Binding-site contacts:
Ligand atom C1 contacts residue TYR412 of chain 1.A at 4.1 Å (hydrophobic).
Ligand atom O4 contacts residue ARG391 of chain 1.A at 4.2 Å.
Ligand atom O5 contacts residue ASN447 of chain 1.A at 2.3 Å (h-bond).
Ligand atom N2 contacts residue ASN447 of chain 1.A at 2.8 Å (h-bond).
Ligand atom C2 contacts residue ASN447 of chain 1.A at 2.5 Å.
Ligand atom C2 contacts residue GLU413 of chain 1.A at 4.4 Å.
Ligand atom C5 contacts residue TYR412 of chain 1.A at 4.3 Å (hydrophobic).
Ligand atom C3 contacts residue GLU413 of chain 1.A at 3.4 Å.
Ligand atom O3 contacts residue GLU413 of chain 1.A at 4.1 Å.
Ligand atom O4 contacts residue GLU413 of chain 1.A at 2.8 Å (salt-bridge).
Ligand atom C1 contacts residue ASN447 of chain 1.A at 1.4 Å.
Ligand atom C7 contacts residue ASN447 of chain 1.A at 3.5 Å.
Ligand atom C8 contacts residue SER446 of chain 1.A at 3.5 Å.
Ligand atom O7 contacts residue GLU413 of chain 1.A at 3.4 Å.
Ligand atom C1 contacts residue GLU413 of chain 1.A at 4.5 Å.
Ligand atom C8 contacts residue ASN447 of chain 1.A at 4.4 Å.
Ligand atom C4 contacts residue GLU413 of chain 1.A at 3.7 Å.
Ligand atom C4 contacts residue ASN447 of chain 1.A at 4.2 Å.
Ligand atom C5 contacts residue ASN447 of chain 1.A at 3.6 Å.
Ligand atom O5 contacts residue TYR412 of chain 1.A at 3.7 Å.
Ligand atom O6 contacts residue TYR412 of chain 1.A at 3.9 Å.
Ligand atom O7 contacts residue ASN447 of chain 1.A at 3.5 Å (h-bond).
Ligand atom C3 contacts residue ASN447 of chain 1.A at 3.7 Å.

Sequence of chain 1.A:
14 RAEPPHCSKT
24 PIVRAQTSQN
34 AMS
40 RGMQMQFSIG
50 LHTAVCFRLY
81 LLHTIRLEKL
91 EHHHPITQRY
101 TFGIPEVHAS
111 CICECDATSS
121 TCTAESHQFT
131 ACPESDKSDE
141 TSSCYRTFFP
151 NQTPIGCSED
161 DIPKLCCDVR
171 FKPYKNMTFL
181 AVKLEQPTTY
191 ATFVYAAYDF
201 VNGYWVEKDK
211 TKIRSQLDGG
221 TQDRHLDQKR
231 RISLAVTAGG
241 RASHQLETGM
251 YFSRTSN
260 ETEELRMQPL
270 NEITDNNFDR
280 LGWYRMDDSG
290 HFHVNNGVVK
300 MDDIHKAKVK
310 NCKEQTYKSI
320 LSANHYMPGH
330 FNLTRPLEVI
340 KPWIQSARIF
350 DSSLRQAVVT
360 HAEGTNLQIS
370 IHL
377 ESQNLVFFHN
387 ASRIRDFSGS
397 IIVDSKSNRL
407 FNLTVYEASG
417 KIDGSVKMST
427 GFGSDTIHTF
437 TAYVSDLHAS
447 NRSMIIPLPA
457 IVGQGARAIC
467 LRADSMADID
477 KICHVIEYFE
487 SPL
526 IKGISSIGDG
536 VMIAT

A protein and the small-molecule ligand that binds it are described below.
Small molecule (SMILES): CC(=O)N[C@@H]1[C@@H](O)[C@H](O)[C@@H](CO)O[C@H]1O